Binding-site contacts:
Ligand atom C3 contacts residue ASN301 of chain 1.A at 3.8 Å.
Ligand atom O7 contacts residue ASN301 of chain 1.A at 3.5 Å (h-bond).
Ligand atom C8 contacts residue ASN301 of chain 1.A at 4.4 Å.
Ligand atom C7 contacts residue HIS299 of chain 1.A at 4.3 Å.
Ligand atom C1 contacts residue ASN301 of chain 1.A at 1.4 Å.
Ligand atom O6 contacts residue THR383 of chain 1.A at 4.3 Å.
Ligand atom C6 contacts residue THR383 of chain 1.A at 3.9 Å.
Ligand atom C5 contacts residue THR383 of chain 1.A at 4.0 Å.
Ligand atom C4 contacts residue ASN301 of chain 1.A at 4.2 Å.
Ligand atom O5 contacts residue THR383 of chain 1.A at 3.3 Å.
Ligand atom C7 contacts residue THR267 of chain 1.A at 4.2 Å.
Ligand atom N2 contacts residue ASN301 of chain 1.A at 2.9 Å (h-bond).
Ligand atom C1 contacts residue THR383 of chain 1.A at 4.1 Å.
Ligand atom C6 contacts residue SER381 of chain 1.A at 4.4 Å.
Ligand atom C8 contacts residue ASN265 of chain 1.A at 4.2 Å.
Ligand atom C7 contacts residue ASN301 of chain 1.A at 3.4 Å.
Ligand atom O5 contacts residue SER381 of chain 1.A at 3.8 Å.
Ligand atom C3 contacts residue HIS299 of chain 1.A at 4.4 Å.
Ligand atom C1 contacts residue HIS299 of chain 1.A at 4.2 Å.
Ligand atom C8 contacts residue ARG412 of chain 1.A at 4.2 Å.
Ligand atom O6 contacts residue SER381 of chain 1.A at 3.5 Å (h-bond).
Ligand atom O5 contacts residue ASN301 of chain 1.A at 2.3 Å (h-bond).
Ligand atom O7 contacts residue HIS299 of chain 1.A at 3.2 Å (h-bond).
Ligand atom C2 contacts residue ASN301 of chain 1.A at 2.5 Å.
Ligand atom C8 contacts residue THR267 of chain 1.A at 4.2 Å.
Ligand atom O7 contacts residue THR267 of chain 1.A at 3.4 Å.
Ligand atom C5 contacts residue ASN301 of chain 1.A at 3.7 Å.

Sequence of chain 1.A:
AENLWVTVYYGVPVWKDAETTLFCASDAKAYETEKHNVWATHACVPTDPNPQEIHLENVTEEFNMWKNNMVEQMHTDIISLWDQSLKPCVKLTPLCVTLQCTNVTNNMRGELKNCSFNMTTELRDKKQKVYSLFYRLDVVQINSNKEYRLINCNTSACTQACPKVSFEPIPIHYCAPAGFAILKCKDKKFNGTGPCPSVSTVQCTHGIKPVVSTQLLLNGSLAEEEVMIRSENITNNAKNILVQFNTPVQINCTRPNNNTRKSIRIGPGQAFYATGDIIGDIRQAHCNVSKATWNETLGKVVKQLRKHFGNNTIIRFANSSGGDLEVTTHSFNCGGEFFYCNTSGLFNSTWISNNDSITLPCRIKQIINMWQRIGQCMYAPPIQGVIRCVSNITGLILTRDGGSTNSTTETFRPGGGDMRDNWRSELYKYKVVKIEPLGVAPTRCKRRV

This small molecule binds to this protein.
Small molecule (SMILES): CC(=O)N[C@H]1[C@H](O[C@H]2[C@H](O)[C@@H](NC(C)=O)CO[C@@H]2CO)O[C@H](CO)[C@@H](O[C@@H]2O[C@H](CO)[C@@H](O)[C@H](O)[C@@H]2O)[C@@H]1O